Binding-site contacts:
Ligand atom O5 contacts residue HIS163 of chain 2.A at 2.8 Å (h-bond).
Ligand atom C19 contacts residue HIS41 of chain 2.A at 3.5 Å.
Ligand atom C20 contacts residue ASN142 of chain 2.A at 3.7 Å.
Ligand atom O4 contacts residue CYS145 of chain 2.A at 3.0 Å (h-bond).
Ligand atom C25 contacts residue GLU166 of chain 2.A at 3.5 Å.
Ligand atom O2 contacts residue MET165 of chain 2.A at 3.3 Å.
Ligand atom C14 contacts residue THR190 of chain 2.A at 3.1 Å.
Ligand atom C15 contacts residue THR190 of chain 2.A at 3.5 Å.
Ligand atom C6 contacts residue ARG188 of chain 2.A at 3.7 Å.
Ligand atom O4 contacts residue GLY143 of chain 2.A at 2.7 Å (h-bond).
Ligand atom C17 contacts residue GLN189 of chain 2.A at 3.4 Å.
Ligand atom C7 contacts residue ASP187 of chain 2.A at 3.7 Å.
Ligand atom O3 contacts residue HIS41 of chain 2.A at 2.5 Å (h-bond).
Ligand atom C18 contacts residue CYS145 of chain 2.A at 2.7 Å (hydrophobic).
Ligand atom C6 contacts residue MET165 of chain 2.A at 3.3 Å (hydrophobic).
Ligand atom C2 contacts residue HIS164 of chain 2.A at 3.5 Å.
Ligand atom O2 contacts residue GLU166 of chain 2.A at 2.9 Å (salt-bridge).
Ligand atom O5 contacts residue PHE140 of chain 2.A at 3.5 Å.
Ligand atom C15 contacts residue PRO168 of chain 2.A at 3.6 Å (hydrophobic).
Ligand atom C11 contacts residue GLU166 of chain 2.A at 3.5 Å.
Ligand atom C21 contacts residue CYS145 of chain 2.A at 3.1 Å (hydrophobic).
Ligand atom N4 contacts residue GLU166 of chain 2.A at 3.3 Å (salt-bridge).
Ligand atom C19 contacts residue CYS145 of chain 2.A at 1.8 Å (hydrophobic).
Ligand atom O4 contacts residue SER144 of chain 2.A at 3.1 Å (h-bond).
Ligand atom C20 contacts residue GLY143 of chain 2.A at 3.6 Å.
Ligand atom O3 contacts residue CYS145 of chain 2.A at 2.7 Å (h-bond).
Ligand atom C10 contacts residue GLU166 of chain 2.A at 3.5 Å.
Ligand atom C7 contacts residue TYR54 of chain 2.A at 3.6 Å (hydrophobic).
Ligand atom N2 contacts residue HIS164 of chain 2.A at 3.0 Å (h-bond).
Ligand atom C13 contacts residue GLN192 of chain 2.A at 3.7 Å.
Ligand atom N2 contacts residue CYS145 of chain 2.A at 3.2 Å (h-bond).
Ligand atom O5 contacts residue GLU166 of chain 2.A at 3.5 Å.
Ligand atom O4 contacts residue ASN142 of chain 2.A at 3.7 Å.
Ligand atom C6 contacts residue ASP187 of chain 2.A at 3.7 Å.
Ligand atom C20 contacts residue CYS145 of chain 2.A at 2.7 Å (hydrophobic).
Ligand atom N4 contacts residue PHE140 of chain 2.A at 3.3 Å (h-bond).
Ligand atom N3 contacts residue ASN142 of chain 2.A at 3.6 Å.
Ligand atom C7 contacts residue HIS41 of chain 2.A at 3.5 Å.
Ligand atom C8 contacts residue GLN189 of chain 2.A at 3.5 Å.
Ligand atom C14 contacts residue PRO168 of chain 2.A at 3.7 Å (hydrophobic).

Sequence of chain 2.A:
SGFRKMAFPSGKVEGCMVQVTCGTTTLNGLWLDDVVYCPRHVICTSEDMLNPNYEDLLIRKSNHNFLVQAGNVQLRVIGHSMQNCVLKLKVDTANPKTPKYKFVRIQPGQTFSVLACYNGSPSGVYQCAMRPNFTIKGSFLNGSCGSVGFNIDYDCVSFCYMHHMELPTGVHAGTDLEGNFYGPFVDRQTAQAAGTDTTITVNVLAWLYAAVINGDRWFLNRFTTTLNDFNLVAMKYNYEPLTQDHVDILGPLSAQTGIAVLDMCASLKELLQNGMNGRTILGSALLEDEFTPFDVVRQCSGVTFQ

Sequence of chain 1.A:
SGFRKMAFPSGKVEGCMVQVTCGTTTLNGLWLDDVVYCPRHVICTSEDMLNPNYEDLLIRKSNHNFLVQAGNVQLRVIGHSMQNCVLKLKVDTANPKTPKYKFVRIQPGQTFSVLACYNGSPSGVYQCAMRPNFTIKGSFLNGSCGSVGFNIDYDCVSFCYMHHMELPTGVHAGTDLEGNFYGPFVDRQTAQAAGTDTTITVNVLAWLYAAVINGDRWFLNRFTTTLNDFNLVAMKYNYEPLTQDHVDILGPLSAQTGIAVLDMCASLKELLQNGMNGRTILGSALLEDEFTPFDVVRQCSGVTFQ

A protein and the small-molecule ligand that binds it are described below.
Small molecule (SMILES): CC1(C)[C@@H]2[C@@H](C(=O)N[C@@H](C[C@@H]3CCNC3=O)[C@@H](O)C(N)=O)N(C(=O)CCc3ccccc3)C[C@@H]21